Sequence of chain 1.B:
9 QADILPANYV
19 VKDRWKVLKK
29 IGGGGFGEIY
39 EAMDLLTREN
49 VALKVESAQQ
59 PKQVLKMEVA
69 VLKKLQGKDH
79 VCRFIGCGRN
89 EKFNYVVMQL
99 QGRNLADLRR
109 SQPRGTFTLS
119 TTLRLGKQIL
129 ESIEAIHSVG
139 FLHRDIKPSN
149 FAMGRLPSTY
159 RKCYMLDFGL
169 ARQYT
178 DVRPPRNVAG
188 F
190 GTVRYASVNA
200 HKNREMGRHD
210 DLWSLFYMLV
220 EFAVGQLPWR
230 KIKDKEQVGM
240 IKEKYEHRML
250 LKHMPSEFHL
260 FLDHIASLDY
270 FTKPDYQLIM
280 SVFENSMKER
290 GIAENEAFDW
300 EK

The small molecule below binds the protein below.
Small molecule (SMILES): CC[C@](C)(O)C#Cc1cc2c(cn1)cnn2-c1ccnc(N)n1

Binding-site contacts:
Ligand atom C14 contacts residue PHE166 of chain 1.B at 3.4 Å (hydrophobic).
Ligand atom C7 contacts residue ILE37 of chain 1.B at 3.5 Å (hydrophobic).
Ligand atom N3 contacts residue LEU164 of chain 1.B at 3.9 Å.
Ligand atom C10 contacts residue LYS52 of chain 1.B at 3.2 Å.
Ligand atom O1 contacts residue PHE166 of chain 1.B at 3.0 Å (h-bond).
Ligand atom C9 contacts residue ASP165 of chain 1.B at 3.7 Å.
Ligand atom C4 contacts residue ILE37 of chain 1.B at 3.9 Å (hydrophobic).
Ligand atom O1 contacts residue ASP165 of chain 1.B at 3.7 Å.
Ligand atom N1 contacts residue ALA50 of chain 1.B at 3.4 Å.
Ligand atom N2 contacts residue GLN99 of chain 1.B at 3.1 Å (h-bond).
Ligand atom C12 contacts residue ASP165 of chain 1.B at 3.8 Å.
Ligand atom C11 contacts residue ASP165 of chain 1.B at 3.2 Å.
Ligand atom N1 contacts residue CYS80 of chain 1.B at 3.9 Å.
Ligand atom C14 contacts residue ASP165 of chain 1.B at 3.7 Å.
Ligand atom C13 contacts residue GLU66 of chain 1.B at 3.6 Å.
Ligand atom C8 contacts residue ASP165 of chain 1.B at 3.9 Å.
Ligand atom N2 contacts residue ALA50 of chain 1.B at 4.0 Å.
Ligand atom N1 contacts residue MET96 of chain 1.B at 3.6 Å.
Ligand atom N1 contacts residue GLN97 of chain 1.B at 2.9 Å (h-bond).
Ligand atom C8 contacts residue ILE37 of chain 1.B at 3.9 Å (hydrophobic).
Ligand atom C13 contacts residue MET96 of chain 1.B at 3.6 Å (hydrophobic).
Ligand atom N4 contacts residue ILE37 of chain 1.B at 3.8 Å.
Ligand atom C2 contacts residue GLN99 of chain 1.B at 3.9 Å.
Ligand atom O1 contacts residue GLU66 of chain 1.B at 2.1 Å (salt-bridge).
Ligand atom N5 contacts residue ASP165 of chain 1.B at 3.5 Å.
Ligand atom C10 contacts residue ASP165 of chain 1.B at 3.2 Å.
Ligand atom C8 contacts residue LYS52 of chain 1.B at 3.9 Å.
Ligand atom C9 contacts residue LYS52 of chain 1.B at 3.4 Å.
Ligand atom C15 contacts residue MET96 of chain 1.B at 3.5 Å (hydrophobic).
Ligand atom N5 contacts residue LYS52 of chain 1.B at 2.9 Å (salt-bridge).
Ligand atom C5 contacts residue ILE37 of chain 1.B at 3.7 Å (hydrophobic).
Ligand atom C12 contacts residue GLU66 of chain 1.B at 3.2 Å.
Ligand atom C4 contacts residue LEU164 of chain 1.B at 4.0 Å (hydrophobic).
Ligand atom N2 contacts residue LEU98 of chain 1.B at 3.8 Å.
Ligand atom C6 contacts residue ILE37 of chain 1.B at 3.4 Å (hydrophobic).
Ligand atom C11 contacts residue GLU66 of chain 1.B at 3.4 Å.
Ligand atom N3 contacts residue ILE37 of chain 1.B at 3.9 Å.
Ligand atom C11 contacts residue LYS52 of chain 1.B at 3.5 Å.
Ligand atom C1 contacts residue ALA50 of chain 1.B at 3.7 Å (hydrophobic).
Ligand atom C12 contacts residue PHE166 of chain 1.B at 3.9 Å (hydrophobic).